The protein below binds the small molecule below.
Small molecule (SMILES): NCCCCCCCCCCCC(=O)O

Sequence of chain 35.A:
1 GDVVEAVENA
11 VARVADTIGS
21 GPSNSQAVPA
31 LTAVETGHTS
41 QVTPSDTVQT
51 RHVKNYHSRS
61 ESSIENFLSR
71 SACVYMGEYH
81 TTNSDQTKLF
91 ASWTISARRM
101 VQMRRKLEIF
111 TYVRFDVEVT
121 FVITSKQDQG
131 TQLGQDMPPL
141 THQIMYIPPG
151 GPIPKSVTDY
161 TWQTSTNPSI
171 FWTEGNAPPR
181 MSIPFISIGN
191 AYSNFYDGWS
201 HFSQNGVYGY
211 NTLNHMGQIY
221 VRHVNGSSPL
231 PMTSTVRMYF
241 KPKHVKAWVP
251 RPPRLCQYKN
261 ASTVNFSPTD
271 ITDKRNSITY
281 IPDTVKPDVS

Binding-site contacts:
Ligand atom C9 contacts residue PHE115 of chain 35.A at 4.1 Å (hydrophobic).
Ligand atom C5 contacts residue PHE240 of chain 35.A at 4.1 Å (hydrophobic).
Ligand atom N contacts residue MET181 of chain 35.A at 3.9 Å.
Ligand atom C1 contacts residue ILE219 of chain 35.A at 4.1 Å (hydrophobic).
Ligand atom O contacts residue LEU107 of chain 35.A at 4.4 Å.
Ligand atom C4 contacts residue ILE95 of chain 35.A at 4.0 Å (hydrophobic).
Ligand atom OXT contacts residue MET216 of chain 35.A at 4.2 Å.
Ligand atom C2 contacts residue ILE183 of chain 35.A at 4.2 Å (hydrophobic).
Ligand atom C10 contacts residue MET216 of chain 35.A at 3.6 Å (hydrophobic).
Ligand atom OXT contacts residue ASN194 of chain 35.A at 4.3 Å.
Ligand atom C8 contacts residue TYR192 of chain 35.A at 3.6 Å (hydrophobic).
Ligand atom C contacts residue TYR192 of chain 35.A at 4.2 Å (hydrophobic).
Ligand atom C7 contacts residue ILE95 of chain 35.A at 4.3 Å (hydrophobic).
Ligand atom C6 contacts residue ILE95 of chain 35.A at 4.1 Å (hydrophobic).
Ligand atom OXT contacts residue TYR210 of chain 35.A at 3.0 Å (h-bond).
Ligand atom C9 contacts residue TYR192 of chain 35.A at 4.1 Å (hydrophobic).
Ligand atom N contacts residue ILE219 of chain 35.A at 4.0 Å.
Ligand atom O contacts residue VAL113 of chain 35.A at 4.0 Å.
Ligand atom C8 contacts residue MET216 of chain 35.A at 3.9 Å (hydrophobic).
Ligand atom C7 contacts residue PHE240 of chain 35.A at 3.9 Å (hydrophobic).
Ligand atom C9 contacts residue PHE240 of chain 35.A at 4.1 Å (hydrophobic).
Ligand atom C6 contacts residue TYR192 of chain 35.A at 4.4 Å (hydrophobic).
Ligand atom N contacts residue TYR146 of chain 35.A at 4.1 Å.
Ligand atom C10 contacts residue TYR192 of chain 35.A at 4.3 Å (hydrophobic).
Ligand atom C3 contacts residue ILE183 of chain 35.A at 3.7 Å (hydrophobic).
Ligand atom C contacts residue ASN194 of chain 35.A at 4.0 Å.
Ligand atom C7 contacts residue VAL117 of chain 35.A at 4.3 Å (hydrophobic).
Ligand atom C2 contacts residue TYR146 of chain 35.A at 3.9 Å (hydrophobic).
Ligand atom C2 contacts residue ILE95 of chain 35.A at 3.8 Å (hydrophobic).
Ligand atom C1 contacts residue VAL119 of chain 35.A at 4.2 Å (hydrophobic).
Ligand atom C5 contacts residue ILE95 of chain 35.A at 3.8 Å (hydrophobic).
Ligand atom C contacts residue TYR210 of chain 35.A at 4.1 Å (hydrophobic).
Ligand atom O contacts residue TYR192 of chain 35.A at 3.9 Å.
Ligand atom C5 contacts residue ILE183 of chain 35.A at 4.4 Å (hydrophobic).
Ligand atom C1 contacts residue ILE183 of chain 35.A at 4.2 Å (hydrophobic).
Ligand atom O contacts residue ASN194 of chain 35.A at 3.0 Å (h-bond).
Ligand atom CA2 contacts residue PHE115 of chain 35.A at 4.3 Å (hydrophobic).
Ligand atom C3 contacts residue ILE95 of chain 35.A at 4.2 Å (hydrophobic).
Ligand atom C4 contacts residue ILE183 of chain 35.A at 4.2 Å (hydrophobic).
Ligand atom C7 contacts residue TYR192 of chain 35.A at 4.4 Å (hydrophobic).